A small-molecule ligand and the protein it binds are described below.
Small molecule (SMILES): C[N+](C)(C)CCOP(=O)(O)O

Sequence of chain 1.A:
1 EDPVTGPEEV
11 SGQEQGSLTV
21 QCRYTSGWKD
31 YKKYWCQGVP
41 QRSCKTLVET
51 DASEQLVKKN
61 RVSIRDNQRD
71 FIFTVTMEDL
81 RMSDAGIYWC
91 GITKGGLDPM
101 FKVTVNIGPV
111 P

Binding-site contacts:
Ligand atom C4 contacts residue ASP98 of chain 1.A at 4.1 Å.
Ligand atom C3 contacts residue THR46 of chain 1.A at 3.7 Å.
Ligand atom C4 contacts residue ARG42 of chain 1.A at 4.1 Å.
Ligand atom C3 contacts residue CYS36 of chain 1.A at 4.2 Å (hydrophobic).
Ligand atom O4 contacts residue GLY96 of chain 1.A at 3.5 Å (h-bond).
Ligand atom O3 contacts residue CA1 of chain 1.C at 4.2 Å.
Ligand atom O1 contacts residue ARG42 of chain 1.A at 4.5 Å.
Ligand atom N1 contacts residue ARG42 of chain 1.A at 4.1 Å.
Ligand atom C2 contacts residue ARG42 of chain 1.A at 4.2 Å.
Ligand atom P1 contacts residue CA1 of chain 1.C at 3.7 Å.
Ligand atom C3 contacts residue TYR34 of chain 1.A at 3.5 Å (hydrophobic).
Ligand atom C4 contacts residue CYS44 of chain 1.A at 4.2 Å (hydrophobic).
Ligand atom C4 contacts residue TYR34 of chain 1.A at 3.4 Å (hydrophobic).
Ligand atom P1 contacts residue ARG42 of chain 1.A at 4.1 Å.
Ligand atom C3 contacts residue ASP98 of chain 1.A at 4.1 Å.
Ligand atom O3 contacts residue ASP98 of chain 1.A at 2.8 Å (salt-bridge).
Ligand atom O1 contacts residue CA1 of chain 1.C at 4.3 Å.
Ligand atom N1 contacts residue TYR34 of chain 1.A at 4.0 Å.
Ligand atom N1 contacts residue ASP98 of chain 1.A at 4.4 Å.
Ligand atom C4 contacts residue MET100 of chain 1.A at 3.8 Å (hydrophobic).
Ligand atom C5 contacts residue SER43 of chain 1.A at 4.4 Å.
Ligand atom O4 contacts residue CA1 of chain 1.C at 2.3 Å.
Ligand atom O2 contacts residue ASP98 of chain 1.A at 4.3 Å.
Ligand atom O3 contacts residue GLY96 of chain 1.A at 4.0 Å.
Ligand atom P1 contacts residue GLY96 of chain 1.A at 4.1 Å.
Ligand atom O1 contacts residue GLY96 of chain 1.A at 4.2 Å.
Ligand atom C2 contacts residue ASP98 of chain 1.A at 4.2 Å.
Ligand atom C5 contacts residue CYS44 of chain 1.A at 3.5 Å (hydrophobic).
Ligand atom C5 contacts residue CYS36 of chain 1.A at 4.3 Å (hydrophobic).
Ligand atom C5 contacts residue ARG42 of chain 1.A at 3.3 Å.
Ligand atom O4 contacts residue ASP98 of chain 1.A at 3.1 Å (salt-bridge).
Ligand atom O2 contacts residue ARG42 of chain 1.A at 3.8 Å.
Ligand atom P1 contacts residue ASP98 of chain 1.A at 3.9 Å.
Ligand atom C4 contacts residue GLN41 of chain 1.A at 4.3 Å.
Ligand atom O3 contacts residue LEU97 of chain 1.A at 3.5 Å.
Ligand atom O3 contacts residue ARG42 of chain 1.A at 2.8 Å (salt-bridge).
Ligand atom C1 contacts residue ARG42 of chain 1.A at 3.5 Å.